Sequence of chain 1.A:
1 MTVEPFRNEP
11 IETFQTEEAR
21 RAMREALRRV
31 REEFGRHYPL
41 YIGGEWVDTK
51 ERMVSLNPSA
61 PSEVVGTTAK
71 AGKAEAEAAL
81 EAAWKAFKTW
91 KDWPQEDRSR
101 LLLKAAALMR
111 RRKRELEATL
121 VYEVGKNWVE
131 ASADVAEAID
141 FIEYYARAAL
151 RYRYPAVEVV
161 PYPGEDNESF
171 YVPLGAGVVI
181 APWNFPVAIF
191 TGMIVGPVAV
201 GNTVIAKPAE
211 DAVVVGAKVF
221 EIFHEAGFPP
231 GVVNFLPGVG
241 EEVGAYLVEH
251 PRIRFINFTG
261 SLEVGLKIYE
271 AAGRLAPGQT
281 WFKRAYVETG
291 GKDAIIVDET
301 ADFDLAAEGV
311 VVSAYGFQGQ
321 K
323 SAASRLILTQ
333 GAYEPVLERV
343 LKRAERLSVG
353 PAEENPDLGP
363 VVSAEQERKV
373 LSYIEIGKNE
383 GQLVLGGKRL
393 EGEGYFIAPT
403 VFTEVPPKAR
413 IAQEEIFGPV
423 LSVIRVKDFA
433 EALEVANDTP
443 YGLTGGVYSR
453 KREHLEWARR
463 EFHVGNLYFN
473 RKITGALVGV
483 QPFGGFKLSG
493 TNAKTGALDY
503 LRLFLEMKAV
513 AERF

The protein below binds the small molecule below.
Small molecule (SMILES): C[C@H](N)C(=O)O

Binding-site contacts:
Ligand atom CB contacts residue CSO322 of chain 1.A at 3.2 Å.
Ligand atom OXT contacts residue THR476 of chain 1.A at 3.7 Å.
Ligand atom O contacts residue PHE485 of chain 1.A at 3.6 Å.
Ligand atom O contacts residue GLY477 of chain 1.A at 3.2 Å (h-bond).
Ligand atom C contacts residue THR476 of chain 1.A at 4.3 Å.
Ligand atom C contacts residue PHE485 of chain 1.A at 4.3 Å (hydrophobic).
Ligand atom CA contacts residue PHE185 of chain 1.A at 4.0 Å (hydrophobic).
Ligand atom OXT contacts residue SER323 of chain 1.A at 2.7 Å (h-bond).
Ligand atom N contacts residue GLU137 of chain 1.A at 4.2 Å.
Ligand atom CA contacts residue SER323 of chain 1.A at 4.1 Å.
Ligand atom C contacts residue GLY477 of chain 1.A at 3.3 Å.
Ligand atom N contacts residue PHE485 of chain 1.A at 3.7 Å.
Ligand atom OXT contacts residue PHE185 of chain 1.A at 4.2 Å.
Ligand atom CB contacts residue SER323 of chain 1.A at 3.8 Å.
Ligand atom OXT contacts residue LYS321 of chain 1.A at 4.3 Å.
Ligand atom CA contacts residue PHE485 of chain 1.A at 4.2 Å (hydrophobic).
Ligand atom CB contacts residue PHE485 of chain 1.A at 3.7 Å (hydrophobic).
Ligand atom OXT contacts residue ALA478 of chain 1.A at 4.2 Å.
Ligand atom C contacts residue ALA478 of chain 1.A at 3.8 Å (hydrophobic).
Ligand atom O contacts residue THR476 of chain 1.A at 4.0 Å.
Ligand atom C contacts residue SER323 of chain 1.A at 3.3 Å.
Ligand atom O contacts residue SER323 of chain 1.A at 3.8 Å.
Ligand atom CB contacts residue PHE185 of chain 1.A at 3.6 Å (hydrophobic).
Ligand atom N contacts residue ALA478 of chain 1.A at 4.3 Å.
Ligand atom OXT contacts residue GLY477 of chain 1.A at 2.8 Å (h-bond).
Ligand atom O contacts residue ALA478 of chain 1.A at 3.0 Å (h-bond).